Sequence of chain 1.D:
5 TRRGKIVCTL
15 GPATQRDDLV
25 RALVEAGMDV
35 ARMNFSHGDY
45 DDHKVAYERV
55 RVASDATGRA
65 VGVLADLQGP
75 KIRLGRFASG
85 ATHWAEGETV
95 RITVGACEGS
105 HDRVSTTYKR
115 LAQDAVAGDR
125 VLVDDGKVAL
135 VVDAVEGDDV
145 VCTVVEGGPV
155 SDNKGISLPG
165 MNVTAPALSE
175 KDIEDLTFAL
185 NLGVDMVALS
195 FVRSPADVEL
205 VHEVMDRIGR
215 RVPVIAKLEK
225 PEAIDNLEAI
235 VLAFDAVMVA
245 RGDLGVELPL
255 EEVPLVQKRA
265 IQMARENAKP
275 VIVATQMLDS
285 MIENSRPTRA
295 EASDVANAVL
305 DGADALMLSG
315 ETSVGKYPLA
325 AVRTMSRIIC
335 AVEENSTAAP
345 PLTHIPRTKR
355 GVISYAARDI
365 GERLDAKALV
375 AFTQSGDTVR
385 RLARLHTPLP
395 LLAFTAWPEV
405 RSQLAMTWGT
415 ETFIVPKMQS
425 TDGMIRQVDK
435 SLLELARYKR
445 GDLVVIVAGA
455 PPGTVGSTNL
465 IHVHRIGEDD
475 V

This small molecule binds to this protein.
Small molecule (SMILES): O=CC(O)C(O)C(O)COP(=O)(O)O

Binding-site contacts:
Ligand atom O1P contacts residue GLY355 of chain 1.D at 3.3 Å.
Ligand atom C4 contacts residue ASN271 of chain 1.D at 3.6 Å.
Ligand atom C1 contacts residue LEU236 of chain 1.D at 4.2 Å (hydrophobic).
Ligand atom P contacts residue ARG388 of chain 1.D at 3.5 Å.
Ligand atom O2 contacts residue ASN271 of chain 1.D at 2.7 Å (h-bond).
Ligand atom O2P contacts residue HIS348 of chain 1.D at 3.6 Å (h-bond).
Ligand atom C3 contacts residue ASN271 of chain 1.D at 4.2 Å.
Ligand atom O3P contacts residue HIS348 of chain 1.D at 2.6 Å (h-bond).
Ligand atom C5 contacts residue ARG385 of chain 1.D at 4.3 Å.
Ligand atom O4 contacts residue ALA272 of chain 1.D at 4.2 Å.
Ligand atom O3P contacts residue PRO350 of chain 1.D at 4.0 Å.
Ligand atom P contacts residue ARG351 of chain 1.D at 4.0 Å.
Ligand atom O1P contacts residue ARG385 of chain 1.D at 3.0 Å (salt-bridge).
Ligand atom P contacts residue THR352 of chain 1.D at 4.0 Å.
Ligand atom O4 contacts residue ASN271 of chain 1.D at 3.1 Å.
Ligand atom O2P contacts residue PRO350 of chain 1.D at 3.1 Å.
Ligand atom O3P contacts residue GLU270 of chain 1.D at 3.6 Å.
Ligand atom O5 contacts residue THR352 of chain 1.D at 3.3 Å.
Ligand atom O4 contacts residue GLU270 of chain 1.D at 3.4 Å (salt-bridge).
Ligand atom C5 contacts residue HIS348 of chain 1.D at 3.6 Å.
Ligand atom P contacts residue ARG385 of chain 1.D at 3.9 Å.
Ligand atom C5 contacts residue GLU270 of chain 1.D at 4.0 Å.
Ligand atom C2 contacts residue LEU236 of chain 1.D at 3.9 Å (hydrophobic).
Ligand atom O2P contacts residue THR352 of chain 1.D at 3.2 Å (h-bond).
Ligand atom O2P contacts residue ARG351 of chain 1.D at 2.5 Å (salt-bridge).
Ligand atom C3 contacts residue ARG385 of chain 1.D at 4.2 Å.
Ligand atom P contacts residue HIS348 of chain 1.D at 3.5 Å.
Ligand atom O3P contacts residue ARG388 of chain 1.D at 2.9 Å (salt-bridge).
Ligand atom O1 contacts residue LEU236 of chain 1.D at 4.1 Å.
Ligand atom O1P contacts residue THR352 of chain 1.D at 3.1 Å (h-bond).
Ligand atom C4 contacts residue GLU270 of chain 1.D at 3.8 Å.
Ligand atom P contacts residue PRO350 of chain 1.D at 3.9 Å.
Ligand atom C4 contacts residue ARG385 of chain 1.D at 4.0 Å.
Ligand atom C5 contacts residue THR352 of chain 1.D at 4.2 Å.
Ligand atom O1P contacts residue ARG388 of chain 1.D at 3.1 Å (salt-bridge).
Ligand atom O4 contacts residue ARG385 of chain 1.D at 3.0 Å (salt-bridge).
Ligand atom O2 contacts residue ARG385 of chain 1.D at 3.8 Å.
Ligand atom C2 contacts residue ASN271 of chain 1.D at 3.9 Å.
Ligand atom O5 contacts residue HIS348 of chain 1.D at 4.1 Å.
Ligand atom O5 contacts residue ARG385 of chain 1.D at 3.4 Å (salt-bridge).